Sequence of chain 1.A:
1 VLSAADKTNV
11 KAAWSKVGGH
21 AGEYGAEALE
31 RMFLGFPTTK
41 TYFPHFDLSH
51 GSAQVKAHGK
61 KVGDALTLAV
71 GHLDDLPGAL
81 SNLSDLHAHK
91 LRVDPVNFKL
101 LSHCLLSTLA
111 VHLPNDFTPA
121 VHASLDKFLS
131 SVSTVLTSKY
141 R

Binding-site contacts:
Ligand atom C12 contacts residue LYS60 of chain 1.A at 4.0 Å.
Ligand atom CL contacts residue ALA65 of chain 1.A at 3.6 Å.
Ligand atom N1 contacts residue ASP64 of chain 1.A at 4.2 Å.
Ligand atom C9 contacts residue LYS60 of chain 1.A at 3.6 Å.
Ligand atom C9 contacts residue ASP64 of chain 1.A at 3.6 Å.
Ligand atom CL contacts residue HEM1 of chain 1.C at 4.3 Å.
Ligand atom C11 contacts residue ALA57 of chain 1.A at 4.1 Å (hydrophobic).
Ligand atom C13 contacts residue LYS60 of chain 1.A at 3.6 Å.
Ligand atom C10 contacts residue LYS60 of chain 1.A at 4.2 Å.
Ligand atom C3 contacts residue ASP64 of chain 1.A at 4.1 Å.
Ligand atom C7 contacts residue LYS61 of chain 1.A at 3.6 Å.
Ligand atom C12 contacts residue LYS61 of chain 1.A at 4.2 Å.
Ligand atom CL contacts residue LEU83 of chain 1.A at 3.9 Å.
Ligand atom CL contacts residue LEU68 of chain 1.A at 4.1 Å.
Ligand atom C15 contacts residue LYS60 of chain 1.A at 3.9 Å.
Ligand atom N1 contacts residue LYS61 of chain 1.A at 3.9 Å.
Ligand atom C9 contacts residue LYS61 of chain 1.A at 4.0 Å.
Ligand atom C3 contacts residue HEM1 of chain 1.C at 3.9 Å.
Ligand atom C11 contacts residue LYS60 of chain 1.A at 4.3 Å.
Ligand atom C4 contacts residue ALA65 of chain 1.A at 4.1 Å (hydrophobic).
Ligand atom C3 contacts residue ALA65 of chain 1.A at 3.7 Å (hydrophobic).
Ligand atom C5 contacts residue HEM1 of chain 1.C at 3.6 Å.
Ligand atom C13 contacts residue LYS61 of chain 1.A at 4.4 Å.
Ligand atom O4 contacts residue ALA57 of chain 1.A at 3.5 Å.
Ligand atom O1 contacts residue LYS61 of chain 1.A at 3.4 Å.
Ligand atom C19 contacts residue ALA57 of chain 1.A at 4.1 Å (hydrophobic).
Ligand atom C6 contacts residue HEM1 of chain 1.C at 3.9 Å.
Ligand atom C2 contacts residue HEM1 of chain 1.C at 4.2 Å.
Ligand atom C12 contacts residue ALA57 of chain 1.A at 3.7 Å (hydrophobic).
Ligand atom C2 contacts residue ALA65 of chain 1.A at 4.4 Å (hydrophobic).
Ligand atom C8 contacts residue LYS61 of chain 1.A at 4.0 Å.
Ligand atom C1 contacts residue HEM1 of chain 1.C at 4.1 Å.
Ligand atom C14 contacts residue LYS60 of chain 1.A at 3.6 Å.
Ligand atom C4 contacts residue HEM1 of chain 1.C at 3.6 Å.
Ligand atom C1 contacts residue LYS61 of chain 1.A at 4.2 Å.
Ligand atom O3 contacts residue ALA57 of chain 1.A at 4.3 Å.
Ligand atom C2 contacts residue LYS61 of chain 1.A at 3.7 Å.
Ligand atom C3 contacts residue LYS61 of chain 1.A at 3.8 Å.
Ligand atom C2 contacts residue ASP64 of chain 1.A at 3.9 Å.

This protein binds this small molecule.
Small molecule (SMILES): CC(C)(Oc1ccc(CCNC(=O)c2ccc(Cl)cc2)cc1)C(=O)O